Sequence of chain 1.A:
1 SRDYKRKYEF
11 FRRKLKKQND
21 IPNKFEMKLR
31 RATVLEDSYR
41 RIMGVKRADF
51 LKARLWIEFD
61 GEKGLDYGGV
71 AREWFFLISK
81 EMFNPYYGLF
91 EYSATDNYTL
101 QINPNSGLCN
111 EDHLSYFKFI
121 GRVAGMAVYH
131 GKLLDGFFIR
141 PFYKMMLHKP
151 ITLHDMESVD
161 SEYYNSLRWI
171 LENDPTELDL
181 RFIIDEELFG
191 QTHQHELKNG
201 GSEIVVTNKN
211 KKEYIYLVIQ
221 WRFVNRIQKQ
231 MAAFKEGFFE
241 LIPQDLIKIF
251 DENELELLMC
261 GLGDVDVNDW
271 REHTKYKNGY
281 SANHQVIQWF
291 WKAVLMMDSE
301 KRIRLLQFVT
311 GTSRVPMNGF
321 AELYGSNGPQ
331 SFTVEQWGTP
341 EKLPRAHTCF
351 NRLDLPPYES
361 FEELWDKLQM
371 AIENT

Binding-site contacts:
Ligand atom C14 contacts residue CYS109 of chain 1.A at 3.6 Å (hydrophobic).
Ligand atom N1 contacts residue TYR87 of chain 1.A at 3.8 Å.
Ligand atom C2 contacts residue CYS109 of chain 1.A at 2.7 Å (hydrophobic).
Ligand atom C14 contacts residue ASN110 of chain 1.A at 3.6 Å.
Ligand atom C14 contacts residue SER106 of chain 1.A at 3.4 Å.
Ligand atom C15 contacts residue TYR87 of chain 1.A at 3.3 Å (hydrophobic).
Ligand atom C contacts residue CYS109 of chain 1.A at 3.4 Å (hydrophobic).
Ligand atom C4 contacts residue TYR86 of chain 1.A at 3.6 Å (hydrophobic).
Ligand atom C4 contacts residue CYS109 of chain 1.A at 2.8 Å (hydrophobic).
Ligand atom C16 contacts residue TYR87 of chain 1.A at 3.9 Å (hydrophobic).
Ligand atom C9 contacts residue GLU36 of chain 1.A at 3.7 Å.
Ligand atom C12 contacts residue TYR116 of chain 1.A at 4.0 Å (hydrophobic).
Ligand atom C13 contacts residue ASN110 of chain 1.A at 3.6 Å.
Ligand atom C4 contacts residue TYR87 of chain 1.A at 3.6 Å (hydrophobic).
Ligand atom C contacts residue ASN103 of chain 1.A at 3.4 Å.
Ligand atom C14 contacts residue HIS113 of chain 1.A at 4.0 Å.
Ligand atom C14 contacts residue TYR87 of chain 1.A at 3.7 Å (hydrophobic).
Ligand atom C11 contacts residue TYR116 of chain 1.A at 3.8 Å (hydrophobic).
Ligand atom N contacts residue CYS109 of chain 1.A at 3.1 Å (h-bond).
Ligand atom O1 contacts residue GLY88 of chain 1.A at 3.8 Å.
Ligand atom O1 contacts residue TYR86 of chain 1.A at 3.9 Å.
Ligand atom C5 contacts residue TYR87 of chain 1.A at 4.0 Å (hydrophobic).
Ligand atom N contacts residue TYR87 of chain 1.A at 2.9 Å (h-bond).
Ligand atom C7 contacts residue TYR87 of chain 1.A at 3.7 Å (hydrophobic).
Ligand atom C10 contacts residue TYR87 of chain 1.A at 4.0 Å (hydrophobic).
Ligand atom C contacts residue ASN105 of chain 1.A at 3.4 Å.
Ligand atom C15 contacts residue CYS109 of chain 1.A at 3.8 Å (hydrophobic).
Ligand atom O3 contacts residue LEU89 of chain 1.A at 3.6 Å.
Ligand atom C14 contacts residue LEU89 of chain 1.A at 3.6 Å (hydrophobic).
Ligand atom C contacts residue GLY88 of chain 1.A at 4.0 Å.
Ligand atom C3 contacts residue CYS109 of chain 1.A at 1.8 Å (hydrophobic).
Ligand atom C13 contacts residue TYR87 of chain 1.A at 4.0 Å (hydrophobic).
Ligand atom C12 contacts residue ASN110 of chain 1.A at 3.4 Å.
Ligand atom O1 contacts residue CYS109 of chain 1.A at 3.5 Å (h-bond).
Ligand atom N contacts residue TYR86 of chain 1.A at 3.9 Å.
Ligand atom C15 contacts residue ASN110 of chain 1.A at 4.0 Å.
Ligand atom O contacts residue CYS109 of chain 1.A at 3.0 Å (h-bond).
Ligand atom C6 contacts residue TYR87 of chain 1.A at 3.9 Å (hydrophobic).
Ligand atom C1 contacts residue CYS109 of chain 1.A at 2.8 Å (hydrophobic).
Ligand atom O3 contacts residue ASN110 of chain 1.A at 3.2 Å.

This protein binds this small molecule.
Small molecule (SMILES): COC(=O)C=CCNC(=O)c1c(C)n(C)c2ccc(OC)cc12